Sequence of chain 1.A:
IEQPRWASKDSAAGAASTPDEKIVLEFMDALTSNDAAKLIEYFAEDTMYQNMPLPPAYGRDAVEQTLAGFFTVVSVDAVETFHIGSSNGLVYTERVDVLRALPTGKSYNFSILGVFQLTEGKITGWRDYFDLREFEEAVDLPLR

A small-molecule ligand and the protein it binds are described below.
Small molecule (SMILES): C1C[C@@H]2O[C@@H]2C1

Binding-site contacts:
Ligand atom C04 contacts residue LEU109 of chain 1.A at 3.6 Å (hydrophobic).
Ligand atom C02 contacts residue TYR59 of chain 1.A at 3.5 Å (hydrophobic).
Ligand atom C01 contacts residue VAL86 of chain 1.A at 4.2 Å (hydrophobic).
Ligand atom C02 contacts residue TRP136 of chain 1.A at 4.5 Å (hydrophobic).
Ligand atom C03 contacts residue TYR59 of chain 1.A at 3.3 Å (hydrophobic).
Ligand atom O06 contacts residue LEU109 of chain 1.A at 4.3 Å.
Ligand atom C01 contacts residue TYR59 of chain 1.A at 4.4 Å (hydrophobic).
Ligand atom C01 contacts residue TRP136 of chain 1.A at 4.4 Å (hydrophobic).
Ligand atom C05 contacts residue VAL86 of chain 1.A at 4.2 Å (hydrophobic).
Ligand atom O06 contacts residue ASP138 of chain 1.A at 4.4 Å.
Ligand atom C01 contacts residue ASP107 of chain 1.A at 3.8 Å.
Ligand atom C04 contacts residue PHE145 of chain 1.A at 4.5 Å (hydrophobic).
Ligand atom O06 contacts residue ASP107 of chain 1.A at 3.8 Å.
Ligand atom C02 contacts residue VAL86 of chain 1.A at 4.4 Å (hydrophobic).
Ligand atom C05 contacts residue LEU109 of chain 1.A at 3.9 Å (hydrophobic).
Ligand atom C01 contacts residue LEU41 of chain 1.A at 3.9 Å (hydrophobic).
Ligand atom O06 contacts residue ASN61 of chain 1.A at 4.3 Å.
Ligand atom C05 contacts residue ASP107 of chain 1.A at 3.3 Å.
Ligand atom O06 contacts residue ILE122 of chain 1.A at 4.2 Å.